Sequence of chain 3.A:
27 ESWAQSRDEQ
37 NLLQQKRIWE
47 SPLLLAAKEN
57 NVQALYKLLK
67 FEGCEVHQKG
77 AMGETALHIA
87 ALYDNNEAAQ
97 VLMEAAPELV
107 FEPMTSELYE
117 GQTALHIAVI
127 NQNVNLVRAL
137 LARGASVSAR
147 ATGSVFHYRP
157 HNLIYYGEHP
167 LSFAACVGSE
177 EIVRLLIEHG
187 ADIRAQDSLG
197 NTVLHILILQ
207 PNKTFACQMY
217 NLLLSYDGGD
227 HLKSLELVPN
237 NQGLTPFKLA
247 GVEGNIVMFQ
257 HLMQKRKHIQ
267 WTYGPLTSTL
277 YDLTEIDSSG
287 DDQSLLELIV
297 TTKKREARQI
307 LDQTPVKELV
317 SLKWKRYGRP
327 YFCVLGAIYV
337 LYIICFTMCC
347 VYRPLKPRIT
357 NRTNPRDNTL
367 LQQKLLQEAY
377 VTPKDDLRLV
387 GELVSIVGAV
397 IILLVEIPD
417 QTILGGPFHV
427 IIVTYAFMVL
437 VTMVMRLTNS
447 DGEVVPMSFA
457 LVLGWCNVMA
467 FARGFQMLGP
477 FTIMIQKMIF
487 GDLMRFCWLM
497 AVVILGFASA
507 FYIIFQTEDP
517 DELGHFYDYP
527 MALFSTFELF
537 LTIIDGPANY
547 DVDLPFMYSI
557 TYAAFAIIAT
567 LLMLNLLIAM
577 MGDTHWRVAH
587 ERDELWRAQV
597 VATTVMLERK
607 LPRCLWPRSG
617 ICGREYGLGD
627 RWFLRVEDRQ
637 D

Binding-site contacts:
Ligand atom C04 contacts residue THR599 of chain 3.A at 4.3 Å.
Ligand atom C08 contacts residue GLY421 of chain 3.A at 3.5 Å.
Ligand atom C09 contacts residue MET602 of chain 3.A at 3.6 Å (hydrophobic).
Ligand atom C13 contacts residue GLY422 of chain 3.A at 3.3 Å.
Ligand atom C16 contacts residue HIS425 of chain 3.A at 3.8 Å.
Ligand atom C03 contacts residue MET602 of chain 3.A at 3.8 Å (hydrophobic).
Ligand atom C12 contacts residue GLY422 of chain 3.A at 3.5 Å.
Ligand atom BR1 contacts residue ALA598 of chain 3.A at 3.7 Å.
Ligand atom C04 contacts residue MET602 of chain 3.A at 4.1 Å (hydrophobic).
Ligand atom C07 contacts residue ARG469 of chain 3.A at 3.2 Å.
Ligand atom C11 contacts residue ALA598 of chain 3.A at 4.2 Å (hydrophobic).
Ligand atom C07 contacts residue THR599 of chain 3.A at 4.2 Å.
Ligand atom C05 contacts residue THR599 of chain 3.A at 3.9 Å.
Ligand atom N17 contacts residue HIS425 of chain 3.A at 3.5 Å.
Ligand atom C06 contacts residue PHE328 of chain 3.A at 3.5 Å (hydrophobic).
Ligand atom C11 contacts residue GLY421 of chain 3.A at 2.4 Å.
Ligand atom BR1 contacts residue GLY421 of chain 3.A at 3.2 Å.
Ligand atom C10 contacts residue MET602 of chain 3.A at 3.5 Å (hydrophobic).
Ligand atom O14 contacts residue HIS425 of chain 3.A at 3.2 Å.
Ligand atom C12 contacts residue GLY421 of chain 3.A at 1.4 Å.
Ligand atom C05 contacts residue PHE328 of chain 3.A at 4.2 Å (hydrophobic).
Ligand atom C10 contacts residue GLY421 of chain 3.A at 3.5 Å.
Ligand atom BR1 contacts residue VAL296 of chain 3.A at 3.8 Å.
Ligand atom C06 contacts residue ARG469 of chain 3.A at 3.9 Å.
Ligand atom C04 contacts residue LEU603 of chain 3.A at 3.5 Å (hydrophobic).
Ligand atom C15 contacts residue GLY422 of chain 3.A at 4.3 Å.
Ligand atom C12 contacts residue ARG469 of chain 3.A at 3.9 Å.
Ligand atom C15 contacts residue HIS425 of chain 3.A at 3.4 Å.
Ligand atom C07 contacts residue HIS425 of chain 3.A at 4.1 Å.
Ligand atom C08 contacts residue ARG469 of chain 3.A at 4.3 Å.
Ligand atom C16 contacts residue GLU402 of chain 3.A at 3.4 Å.
Ligand atom C06 contacts residue THR599 of chain 3.A at 3.9 Å.
Ligand atom C09 contacts residue GLY421 of chain 3.A at 3.9 Å.
Ligand atom C05 contacts residue LEU603 of chain 3.A at 3.6 Å (hydrophobic).
Ligand atom N17 contacts residue GLU402 of chain 3.A at 2.5 Å (salt-bridge).
Ligand atom C02 contacts residue ARG469 of chain 3.A at 4.0 Å.
Ligand atom C13 contacts residue ARG469 of chain 3.A at 3.3 Å.
Ligand atom B01 contacts residue ARG469 of chain 3.A at 4.2 Å.
Ligand atom C13 contacts residue GLY421 of chain 3.A at 2.3 Å.
Ligand atom C05 contacts residue LEU331 of chain 3.A at 4.3 Å (hydrophobic).

This protein binds this small molecule.
Small molecule (SMILES): NCCOB(c1ccccc1)c1ccc(Br)cc1